Binding-site contacts:
Ligand atom C5 contacts residue ASP235 of chain 1.C at 3.3 Å.
Ligand atom PB contacts residue MN1 of chain 1.BA at 3.2 Å.
Ligand atom C2 contacts residue ARG74 of chain 1.C at 3.5 Å.
Ligand atom PA contacts residue MN1 of chain 1.BA at 3.4 Å.
Ligand atom O3B contacts residue MN1 of chain 1.BA at 1.9 Å.
Ligand atom C4B contacts residue ASP137 of chain 1.C at 3.5 Å.
Ligand atom O2' contacts residue PRO72 of chain 1.C at 2.8 Å (h-bond).
Ligand atom O2 contacts residue ARG74 of chain 1.C at 2.9 Å (salt-bridge).
Ligand atom C1' contacts residue TRP199 of chain 1.C at 3.5 Å (hydrophobic).
Ligand atom O2A contacts residue HIS232 of chain 1.C at 3.5 Å.
Ligand atom C6 contacts residue PHE111 of chain 1.C at 3.4 Å (hydrophobic).
Ligand atom O1B contacts residue TRP199 of chain 1.C at 3.0 Å (h-bond).
Ligand atom O3A contacts residue GOL1 of chain 1.GA at 3.4 Å (h-bond).
Ligand atom C2B contacts residue VAL138 of chain 1.C at 3.5 Å (hydrophobic).
Ligand atom N1 contacts residue PHE111 of chain 1.C at 3.1 Å.
Ligand atom O3B contacts residue HIS232 of chain 1.C at 3.3 Å (h-bond).
Ligand atom N6' contacts residue ARG231 of chain 1.C at 3.2 Å (salt-bridge).
Ligand atom C6' contacts residue ARG231 of chain 1.C at 3.4 Å.
Ligand atom C1B contacts residue PRO72 of chain 1.C at 3.5 Å (hydrophobic).
Ligand atom C5B contacts residue ASP137 of chain 1.C at 3.4 Å.
Ligand atom O3B contacts residue LYS164 of chain 1.C at 2.9 Å (salt-bridge).
Ligand atom O1A contacts residue ASP139 of chain 1.C at 3.0 Å (salt-bridge).
Ligand atom O1A contacts residue MN1 of chain 1.BA at 2.1 Å.
Ligand atom O1B contacts residue GOL1 of chain 1.GA at 3.5 Å (h-bond).
Ligand atom C4 contacts residue ASP235 of chain 1.C at 3.3 Å.
Ligand atom O2 contacts residue PHE73 of chain 1.C at 3.2 Å.
Ligand atom O2' contacts residue VAL138 of chain 1.C at 3.1 Å (h-bond).
Ligand atom O4 contacts residue ASP235 of chain 1.C at 3.1 Å.
Ligand atom O2A contacts residue ARG76 of chain 1.C at 3.1 Å (salt-bridge).
Ligand atom O2B contacts residue HIS232 of chain 1.C at 3.5 Å.
Ligand atom O2 contacts residue ARG76 of chain 1.C at 3.4 Å.
Ligand atom O1A contacts residue HIS232 of chain 1.C at 3.2 Å (h-bond).
Ligand atom O3B contacts residue HIS229 of chain 1.C at 3.1 Å (h-bond).
Ligand atom O1A contacts residue ARG76 of chain 1.C at 3.0 Å (salt-bridge).
Ligand atom O1B contacts residue LYS164 of chain 1.C at 3.4 Å (salt-bridge).
Ligand atom N3 contacts residue ARG74 of chain 1.C at 2.9 Å (salt-bridge).
Ligand atom O3' contacts residue ASP137 of chain 1.C at 3.1 Å.
Ligand atom O3' contacts residue VAL138 of chain 1.C at 3.5 Å (h-bond).
Ligand atom O3' contacts residue ASP139 of chain 1.C at 3.2 Å (salt-bridge).
Ligand atom PA contacts residue ARG76 of chain 1.C at 3.5 Å.

The small molecule below binds the protein below.
Small molecule (SMILES): NCCCCCCO[P](=O)(O)O[P](=O)(O)OC[C@H]1O[C@@H](n2ccc(=O)[nH]c2=O)[C@H](O)[C@@H]1O

Sequence of chain 1.C:
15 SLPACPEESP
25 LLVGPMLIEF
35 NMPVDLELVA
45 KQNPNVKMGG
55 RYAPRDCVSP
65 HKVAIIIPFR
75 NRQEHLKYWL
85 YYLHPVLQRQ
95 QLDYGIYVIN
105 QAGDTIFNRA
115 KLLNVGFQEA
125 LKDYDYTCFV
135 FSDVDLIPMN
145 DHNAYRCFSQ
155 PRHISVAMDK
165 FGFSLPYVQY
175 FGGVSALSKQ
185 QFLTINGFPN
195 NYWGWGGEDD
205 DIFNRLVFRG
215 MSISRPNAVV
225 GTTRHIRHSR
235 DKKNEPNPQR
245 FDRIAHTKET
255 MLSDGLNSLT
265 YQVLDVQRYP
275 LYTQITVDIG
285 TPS